Binding-site contacts:
Ligand atom C6 contacts residue GLN332 of chain 1.C at 3.9 Å.
Ligand atom C8 contacts residue ASP353 of chain 1.C at 3.6 Å.
Ligand atom C1 contacts residue ASN329 of chain 1.C at 1.4 Å.
Ligand atom C7 contacts residue ASN329 of chain 1.C at 3.5 Å.
Ligand atom N2 contacts residue ASN329 of chain 1.C at 3.0 Å (h-bond).
Ligand atom C8 contacts residue VAL351 of chain 1.C at 3.7 Å (hydrophobic).
Ligand atom C3 contacts residue ASN329 of chain 1.C at 3.8 Å.
Ligand atom C8 contacts residue GLN308 of chain 1.C at 4.2 Å.
Ligand atom C1 contacts residue SER331 of chain 1.C at 4.1 Å.
Ligand atom C1 contacts residue ASP353 of chain 1.C at 4.0 Å.
Ligand atom N2 contacts residue ASP353 of chain 1.C at 2.8 Å (salt-bridge).
Ligand atom C6 contacts residue GLN308 of chain 1.C at 4.2 Å.
Ligand atom C5 contacts residue GLN332 of chain 1.C at 4.4 Å.
Ligand atom C3 contacts residue ASP353 of chain 1.C at 4.0 Å.
Ligand atom O7 contacts residue GLN332 of chain 1.C at 2.9 Å (h-bond).
Ligand atom O6 contacts residue GLN308 of chain 1.C at 4.1 Å.
Ligand atom O5 contacts residue ASN329 of chain 1.C at 2.3 Å (h-bond).
Ligand atom O5 contacts residue ALA307 of chain 1.C at 3.3 Å.
Ligand atom O7 contacts residue ASN329 of chain 1.C at 3.6 Å.
Ligand atom C2 contacts residue ASP353 of chain 1.C at 3.8 Å.
Ligand atom C5 contacts residue SER331 of chain 1.C at 4.4 Å.
Ligand atom O7 contacts residue GLN308 of chain 1.C at 4.0 Å.
Ligand atom C5 contacts residue ASN329 of chain 1.C at 3.5 Å.
Ligand atom C7 contacts residue GLN332 of chain 1.C at 4.1 Å.
Ligand atom C2 contacts residue ASN329 of chain 1.C at 2.5 Å.
Ligand atom O6 contacts residue ALA307 of chain 1.C at 4.3 Å.
Ligand atom C4 contacts residue ASN329 of chain 1.C at 4.2 Å.
Ligand atom O5 contacts residue THR305 of chain 1.C at 4.3 Å.
Ligand atom C6 contacts residue ALA307 of chain 1.C at 3.8 Å (hydrophobic).
Ligand atom C7 contacts residue ASP353 of chain 1.C at 3.6 Å.
Ligand atom O4 contacts residue GLN332 of chain 1.C at 4.2 Å.
Ligand atom C5 contacts residue ALA307 of chain 1.C at 3.9 Å (hydrophobic).
Ligand atom C1 contacts residue ALA307 of chain 1.C at 4.0 Å (hydrophobic).

Sequence of chain 1.C:
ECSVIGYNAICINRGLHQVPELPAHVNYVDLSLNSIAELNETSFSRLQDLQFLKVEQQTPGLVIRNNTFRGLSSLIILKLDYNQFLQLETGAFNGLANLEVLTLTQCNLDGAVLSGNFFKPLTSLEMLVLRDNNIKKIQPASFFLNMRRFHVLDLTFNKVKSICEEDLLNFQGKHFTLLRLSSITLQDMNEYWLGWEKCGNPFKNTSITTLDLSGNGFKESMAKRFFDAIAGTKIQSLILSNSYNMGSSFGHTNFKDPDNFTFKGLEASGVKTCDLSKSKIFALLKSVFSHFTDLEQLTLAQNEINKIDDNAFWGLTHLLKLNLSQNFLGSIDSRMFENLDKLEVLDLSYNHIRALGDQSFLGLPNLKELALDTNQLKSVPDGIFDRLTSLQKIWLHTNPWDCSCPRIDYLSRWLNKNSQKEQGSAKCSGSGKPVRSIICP

A protein and the small-molecule ligand that binds it are described below.
Small molecule (SMILES): CC(=O)N[C@H]1[C@H](O[C@H]2[C@H](O)[C@@H](NC(C)=O)CO[C@@H]2CO)O[C@H](CO)[C@@H](O)[C@@H]1O